Binding-site contacts:
Ligand atom O4 contacts residue ARG95 of chain 3.C at 3.5 Å.
Ligand atom C5 contacts residue PRO231 of chain 3.C at 3.7 Å (hydrophobic).
Ligand atom C6 contacts residue GLY282 of chain 3.A at 3.6 Å.
Ligand atom C1 contacts residue ARG104 of chain 3.C at 3.8 Å.
Ligand atom C5 contacts residue ASN283 of chain 3.A at 3.8 Å.
Ligand atom O4 contacts residue PRO231 of chain 3.C at 3.9 Å.
Ligand atom O10 contacts residue ASN275 of chain 3.A at 3.0 Å (h-bond).
Ligand atom C11 contacts residue GLY234 of chain 3.C at 3.8 Å.
Ligand atom O2 contacts residue GLY282 of chain 3.A at 3.8 Å.
Ligand atom C6 contacts residue ALA273 of chain 3.A at 3.8 Å (hydrophobic).
Ligand atom C5 contacts residue PRO274 of chain 3.A at 3.9 Å (hydrophobic).
Ligand atom O6 contacts residue ASN283 of chain 3.A at 3.0 Å (h-bond).
Ligand atom O6 contacts residue ALA273 of chain 3.A at 3.7 Å.
Ligand atom C4 contacts residue PRO231 of chain 3.C at 3.6 Å (hydrophobic).
Ligand atom C4 contacts residue ASP232 of chain 3.C at 3.4 Å.
Ligand atom C5 contacts residue ASN275 of chain 3.A at 3.5 Å.
Ligand atom C11 contacts residue ILE233 of chain 3.C at 3.6 Å (hydrophobic).
Ligand atom O1B contacts residue ARG104 of chain 3.C at 3.0 Å (salt-bridge).
Ligand atom O6 contacts residue GLY282 of chain 3.A at 3.5 Å.
Ligand atom N5 contacts residue ASN275 of chain 3.A at 3.4 Å (h-bond).
Ligand atom C11 contacts residue PRO231 of chain 3.C at 3.5 Å (hydrophobic).
Ligand atom C5 contacts residue GLY282 of chain 3.A at 3.8 Å.
Ligand atom C1 contacts residue ASN283 of chain 3.A at 3.4 Å.
Ligand atom C10 contacts residue PRO231 of chain 3.C at 3.8 Å (hydrophobic).
Ligand atom O7 contacts residue PRO274 of chain 3.A at 3.6 Å.
Ligand atom N5 contacts residue PRO231 of chain 3.C at 3.0 Å (h-bond).
Ligand atom O2 contacts residue PRO274 of chain 3.A at 3.4 Å.
Ligand atom C4 contacts residue ASN275 of chain 3.A at 3.7 Å.
Ligand atom O4 contacts residue ASN275 of chain 3.A at 3.0 Å (h-bond).
Ligand atom O10 contacts residue ARG270 of chain 3.A at 3.6 Å.
Ligand atom O2 contacts residue ASP91 of chain 3.C at 2.5 Å (salt-bridge).
Ligand atom O5 contacts residue ASN283 of chain 3.A at 3.7 Å.
Ligand atom O3 contacts residue ASP91 of chain 3.C at 3.5 Å.
Ligand atom C6 contacts residue ASN283 of chain 3.A at 3.8 Å.
Ligand atom O6 contacts residue PRO274 of chain 3.A at 3.6 Å.
Ligand atom O4 contacts residue ASP232 of chain 3.C at 2.8 Å (salt-bridge).
Ligand atom C3 contacts residue ARG104 of chain 3.C at 3.8 Å.
Ligand atom C2 contacts residue ASP91 of chain 3.C at 3.2 Å.
Ligand atom C10 contacts residue ASN275 of chain 3.A at 3.3 Å.
Ligand atom C11 contacts residue ASP232 of chain 3.C at 3.6 Å.

The protein below binds the small molecule below.
Small molecule (SMILES): CC(=O)N[C@@H]1[C@@H](O)[C@H](O[C@@H]2O[C@H](CO)[C@H](O)[C@H](O[C@]3(C(=O)O)C[C@H](O)[C@@H](NC(C)=O)[C@H]([C@H](O)[C@H](O)CO)O3)[C@H]2O)[C@@H](CO)O[C@H]1O

Sequence of chain 3.A:
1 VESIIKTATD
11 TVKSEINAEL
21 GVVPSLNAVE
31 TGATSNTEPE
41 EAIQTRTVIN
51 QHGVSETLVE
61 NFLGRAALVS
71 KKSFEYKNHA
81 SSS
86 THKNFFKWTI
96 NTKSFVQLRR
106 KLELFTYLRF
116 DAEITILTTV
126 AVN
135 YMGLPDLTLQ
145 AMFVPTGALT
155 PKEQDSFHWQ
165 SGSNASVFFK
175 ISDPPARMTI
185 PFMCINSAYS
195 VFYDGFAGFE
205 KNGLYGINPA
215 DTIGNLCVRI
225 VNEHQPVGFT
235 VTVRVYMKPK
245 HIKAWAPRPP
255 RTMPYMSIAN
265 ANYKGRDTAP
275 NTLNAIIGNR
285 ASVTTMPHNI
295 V

Sequence of chain 3.C:
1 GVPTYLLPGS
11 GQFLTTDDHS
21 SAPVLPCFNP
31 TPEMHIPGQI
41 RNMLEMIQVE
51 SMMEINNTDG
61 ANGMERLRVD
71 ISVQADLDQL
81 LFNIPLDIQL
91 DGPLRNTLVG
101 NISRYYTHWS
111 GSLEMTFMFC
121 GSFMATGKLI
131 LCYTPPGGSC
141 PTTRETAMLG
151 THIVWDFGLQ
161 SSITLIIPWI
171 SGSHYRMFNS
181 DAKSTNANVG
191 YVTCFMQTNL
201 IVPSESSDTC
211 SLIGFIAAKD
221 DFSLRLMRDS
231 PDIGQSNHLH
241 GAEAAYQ